Binding-site contacts:
Ligand atom C8 contacts residue ASN331 of chain 1.B at 3.5 Å.
Ligand atom N2 contacts residue ASN331 of chain 1.B at 4.2 Å.
Ligand atom C7 contacts residue ASN331 of chain 1.B at 3.7 Å.
Ligand atom C1 contacts residue ASN331 of chain 1.B at 4.4 Å.
Ligand atom O6 contacts residue GLN580 of chain 1.B at 4.0 Å.
Ligand atom O5 contacts residue GLN580 of chain 1.B at 4.0 Å.
Ligand atom O6 contacts residue THR581 of chain 1.B at 4.1 Å.
Ligand atom C6 contacts residue GLN580 of chain 1.B at 4.5 Å.
Ligand atom O7 contacts residue ASN331 of chain 1.B at 4.0 Å.

A protein and the small-molecule ligand that binds it are described below.
Small molecule (SMILES): CC(=O)N[C@H]1[C@H](O[C@H]2[C@H](O)[C@@H](NC(C)=O)CO[C@@H]2CO)O[C@H](CO)[C@@H](O)[C@@H]1O

Sequence of chain 1.B:
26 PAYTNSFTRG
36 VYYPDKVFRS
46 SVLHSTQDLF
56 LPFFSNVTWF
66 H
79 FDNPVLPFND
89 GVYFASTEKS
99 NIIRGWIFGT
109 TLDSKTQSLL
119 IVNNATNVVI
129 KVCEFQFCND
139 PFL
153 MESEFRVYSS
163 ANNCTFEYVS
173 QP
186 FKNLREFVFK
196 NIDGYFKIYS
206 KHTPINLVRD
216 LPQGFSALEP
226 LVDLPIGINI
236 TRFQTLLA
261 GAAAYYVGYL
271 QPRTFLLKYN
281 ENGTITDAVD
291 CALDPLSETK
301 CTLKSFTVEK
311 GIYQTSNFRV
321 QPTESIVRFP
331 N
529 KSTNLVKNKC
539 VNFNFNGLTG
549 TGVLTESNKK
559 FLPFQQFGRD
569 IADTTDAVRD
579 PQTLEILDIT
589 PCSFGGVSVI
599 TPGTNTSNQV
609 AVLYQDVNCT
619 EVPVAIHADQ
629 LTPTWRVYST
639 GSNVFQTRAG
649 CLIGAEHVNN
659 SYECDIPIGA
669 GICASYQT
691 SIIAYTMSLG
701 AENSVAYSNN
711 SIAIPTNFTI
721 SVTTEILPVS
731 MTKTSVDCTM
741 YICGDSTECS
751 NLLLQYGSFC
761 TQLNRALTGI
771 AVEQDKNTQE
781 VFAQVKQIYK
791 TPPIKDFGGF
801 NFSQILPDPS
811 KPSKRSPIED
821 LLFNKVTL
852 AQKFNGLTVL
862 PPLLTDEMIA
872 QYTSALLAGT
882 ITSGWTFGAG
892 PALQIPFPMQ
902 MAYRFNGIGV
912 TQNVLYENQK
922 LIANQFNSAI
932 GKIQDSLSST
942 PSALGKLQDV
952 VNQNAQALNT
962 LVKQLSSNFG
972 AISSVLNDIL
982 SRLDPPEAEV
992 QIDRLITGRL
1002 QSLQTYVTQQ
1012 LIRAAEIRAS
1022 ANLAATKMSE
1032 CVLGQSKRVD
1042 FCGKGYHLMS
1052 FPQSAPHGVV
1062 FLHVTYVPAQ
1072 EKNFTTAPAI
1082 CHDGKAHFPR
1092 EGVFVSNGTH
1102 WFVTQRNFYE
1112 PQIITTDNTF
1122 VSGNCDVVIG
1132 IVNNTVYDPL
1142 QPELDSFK